Sequence of chain 4.F:
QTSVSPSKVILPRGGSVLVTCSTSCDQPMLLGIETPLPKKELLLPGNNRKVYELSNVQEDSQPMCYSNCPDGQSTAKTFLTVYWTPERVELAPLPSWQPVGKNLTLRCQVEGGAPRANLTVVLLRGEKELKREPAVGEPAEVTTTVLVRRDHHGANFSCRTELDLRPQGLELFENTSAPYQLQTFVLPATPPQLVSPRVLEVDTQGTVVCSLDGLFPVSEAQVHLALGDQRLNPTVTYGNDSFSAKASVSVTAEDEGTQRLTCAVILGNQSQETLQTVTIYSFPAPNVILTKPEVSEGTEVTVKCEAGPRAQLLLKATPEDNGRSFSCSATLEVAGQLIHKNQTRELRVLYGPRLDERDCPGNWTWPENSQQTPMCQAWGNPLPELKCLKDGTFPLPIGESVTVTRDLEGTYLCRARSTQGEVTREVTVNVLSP

Binding-site contacts:
Ligand atom C5 contacts residue ASN269 of chain 4.F at 3.0 Å.
Ligand atom N2 contacts residue ASN269 of chain 4.F at 2.8 Å (h-bond).
Ligand atom O3 contacts residue PRO95 of chain 4.F at 4.4 Å.
Ligand atom C8 contacts residue PRO99 of chain 4.F at 3.9 Å (hydrophobic).
Ligand atom C8 contacts residue TRP97 of chain 4.F at 4.0 Å (hydrophobic).
Ligand atom O5 contacts residue ASN269 of chain 4.F at 2.4 Å (h-bond).
Ligand atom O7 contacts residue TRP97 of chain 4.F at 3.8 Å.
Ligand atom C3 contacts residue TRP97 of chain 4.F at 2.7 Å (hydrophobic).
Ligand atom C3 contacts residue ASN269 of chain 4.F at 3.1 Å.
Ligand atom C4 contacts residue TRP97 of chain 4.F at 4.1 Å (hydrophobic).
Ligand atom C7 contacts residue TRP97 of chain 4.F at 3.3 Å (hydrophobic).
Ligand atom O3 contacts residue ASN269 of chain 4.F at 4.4 Å.
Ligand atom O3 contacts residue TRP97 of chain 4.F at 2.5 Å (h-bond).
Ligand atom C1 contacts residue TRP97 of chain 4.F at 4.2 Å (hydrophobic).
Ligand atom C6 contacts residue ASN269 of chain 4.F at 4.3 Å.
Ligand atom C1 contacts residue ASN269 of chain 4.F at 1.4 Å.
Ligand atom C2 contacts residue TRP97 of chain 4.F at 3.1 Å (hydrophobic).
Ligand atom O4 contacts residue TRP97 of chain 4.F at 3.8 Å.
Ligand atom C2 contacts residue ASN269 of chain 4.F at 2.5 Å.
Ligand atom O7 contacts residue ASN269 of chain 4.F at 3.4 Å (h-bond).
Ligand atom C4 contacts residue ASN269 of chain 4.F at 3.7 Å.
Ligand atom N2 contacts residue TRP97 of chain 4.F at 2.4 Å (h-bond).
Ligand atom C7 contacts residue ASN269 of chain 4.F at 3.5 Å.

This small molecule binds to this protein.
Small molecule (SMILES): CC(=O)N[C@@H]1[C@@H](O)[C@H](O)[C@@H](CO)O[C@H]1O